Sequence of chain 2.A:
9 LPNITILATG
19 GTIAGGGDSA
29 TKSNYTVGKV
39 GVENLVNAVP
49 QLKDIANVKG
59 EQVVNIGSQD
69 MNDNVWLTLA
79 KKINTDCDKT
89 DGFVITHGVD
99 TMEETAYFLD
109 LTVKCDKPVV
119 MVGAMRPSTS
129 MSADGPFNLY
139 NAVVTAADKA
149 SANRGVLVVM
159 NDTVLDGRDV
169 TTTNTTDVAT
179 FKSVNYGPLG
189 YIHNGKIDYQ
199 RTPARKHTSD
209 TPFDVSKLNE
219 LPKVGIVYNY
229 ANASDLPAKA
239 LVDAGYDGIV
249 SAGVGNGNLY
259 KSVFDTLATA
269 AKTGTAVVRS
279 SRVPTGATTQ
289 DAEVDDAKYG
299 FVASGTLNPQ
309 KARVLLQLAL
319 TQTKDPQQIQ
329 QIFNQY

Sequence of chain 2.B:
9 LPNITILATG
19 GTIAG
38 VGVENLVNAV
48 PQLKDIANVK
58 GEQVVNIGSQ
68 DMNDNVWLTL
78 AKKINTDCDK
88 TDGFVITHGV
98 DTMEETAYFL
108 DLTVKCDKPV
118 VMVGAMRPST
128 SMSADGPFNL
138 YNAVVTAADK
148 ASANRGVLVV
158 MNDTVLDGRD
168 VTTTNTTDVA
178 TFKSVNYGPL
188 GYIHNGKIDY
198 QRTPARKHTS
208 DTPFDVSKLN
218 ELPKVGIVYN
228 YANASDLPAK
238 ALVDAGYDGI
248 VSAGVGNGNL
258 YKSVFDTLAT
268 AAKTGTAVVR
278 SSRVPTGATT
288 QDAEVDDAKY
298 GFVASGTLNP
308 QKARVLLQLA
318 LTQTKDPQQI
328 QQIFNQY

Binding-site contacts:
Ligand atom OXT contacts residue VAL97 of chain 2.B at 3.1 Å (h-bond).
Ligand atom O contacts residue THR20 of chain 2.B at 4.0 Å.
Ligand atom C contacts residue SER66 of chain 2.B at 3.4 Å.
Ligand atom OD1 contacts residue VAL97 of chain 2.B at 2.9 Å (h-bond).
Ligand atom C contacts residue ASP98 of chain 2.B at 4.0 Å.
Ligand atom CG contacts residue THR20 of chain 2.B at 2.9 Å.
Ligand atom O contacts residue SER66 of chain 2.B at 2.7 Å (h-bond).
Ligand atom CB contacts residue VAL97 of chain 2.B at 4.2 Å (hydrophobic).
Ligand atom OD1 contacts residue GLY96 of chain 2.B at 3.2 Å.
Ligand atom OXT contacts residue GLY96 of chain 2.B at 3.2 Å.
Ligand atom O contacts residue GLY65 of chain 2.B at 3.3 Å.
Ligand atom O contacts residue GLN67 of chain 2.B at 3.8 Å.
Ligand atom CB contacts residue THR20 of chain 2.B at 3.2 Å.
Ligand atom OD1 contacts residue GLY19 of chain 2.B at 4.1 Å.
Ligand atom C contacts residue GLY96 of chain 2.B at 3.4 Å.
Ligand atom OD1 contacts residue THR20 of chain 2.B at 3.2 Å (h-bond).
Ligand atom CG contacts residue ALA122 of chain 2.B at 3.7 Å (hydrophobic).
Ligand atom OXT contacts residue SER66 of chain 2.B at 2.5 Å (h-bond).
Ligand atom ND2 contacts residue VAL97 of chain 2.B at 3.6 Å.
Ligand atom CA contacts residue ASP98 of chain 2.B at 3.8 Å.
Ligand atom ND2 contacts residue MET123 of chain 2.B at 4.0 Å.
Ligand atom N contacts residue GLU291 of chain 2.A at 2.6 Å (salt-bridge).
Ligand atom OD1 contacts residue ALA122 of chain 2.B at 3.8 Å.
Ligand atom ND2 contacts residue ALA122 of chain 2.B at 2.8 Å (h-bond).
Ligand atom CB contacts residue GLU291 of chain 2.A at 3.7 Å.
Ligand atom N contacts residue GLN67 of chain 2.B at 3.0 Å (h-bond).
Ligand atom ND2 contacts residue THR20 of chain 2.B at 3.1 Å (h-bond).
Ligand atom OXT contacts residue ASP98 of chain 2.B at 3.0 Å (salt-bridge).
Ligand atom C contacts residue GLN67 of chain 2.B at 3.8 Å.
Ligand atom O contacts residue GLY19 of chain 2.B at 3.3 Å.
Ligand atom CA contacts residue GLU291 of chain 2.A at 3.4 Å.
Ligand atom N contacts residue ASN256 of chain 2.A at 3.5 Å (h-bond).
Ligand atom CB contacts residue ASP98 of chain 2.B at 3.4 Å.
Ligand atom C contacts residue VAL97 of chain 2.B at 3.8 Å (hydrophobic).
Ligand atom CA contacts residue THR20 of chain 2.B at 3.3 Å.
Ligand atom O contacts residue GLY96 of chain 2.B at 3.2 Å.
Ligand atom N contacts residue ASP98 of chain 2.B at 2.8 Å (salt-bridge).
Ligand atom CG contacts residue VAL97 of chain 2.B at 3.5 Å (hydrophobic).
Ligand atom OXT contacts residue GLN67 of chain 2.B at 4.1 Å.
Ligand atom CA contacts residue GLN67 of chain 2.B at 4.0 Å.

The protein below binds the small molecule below.
Small molecule (SMILES): NC(=O)C[C@H](N)C(=O)O